Sequence of chain 1.A:
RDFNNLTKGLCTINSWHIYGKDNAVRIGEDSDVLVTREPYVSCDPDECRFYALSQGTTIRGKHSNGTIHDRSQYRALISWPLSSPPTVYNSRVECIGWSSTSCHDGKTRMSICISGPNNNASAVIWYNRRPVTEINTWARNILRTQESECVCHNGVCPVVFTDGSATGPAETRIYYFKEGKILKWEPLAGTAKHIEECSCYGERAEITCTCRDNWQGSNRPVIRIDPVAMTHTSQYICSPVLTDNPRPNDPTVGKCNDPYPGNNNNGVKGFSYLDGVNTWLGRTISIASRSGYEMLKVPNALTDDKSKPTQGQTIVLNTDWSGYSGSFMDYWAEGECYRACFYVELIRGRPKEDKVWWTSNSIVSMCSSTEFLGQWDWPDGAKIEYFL

Binding-site contacts:
Ligand atom O4 contacts residue ARG247 of chain 1.A at 3.3 Å (salt-bridge).
Ligand atom O6 contacts residue ILE285 of chain 1.A at 2.9 Å (h-bond).
Ligand atom O6 contacts residue LYS308 of chain 1.A at 3.2 Å (salt-bridge).
Ligand atom O3 contacts residue ASN249 of chain 1.A at 2.6 Å (h-bond).
Ligand atom O4 contacts residue ASP250 of chain 1.A at 3.5 Å (salt-bridge).
Ligand atom N2 contacts residue ASN120 of chain 3.A at 2.8 Å (h-bond).
Ligand atom O3 contacts residue ARG283 of chain 1.A at 2.6 Å (salt-bridge).
Ligand atom C3 contacts residue GLU294 of chain 1.A at 3.5 Å.
Ligand atom C6 contacts residue MAN1 of chain 3.I at 3.0 Å.
Ligand atom O5 contacts residue GLN375 of chain 1.A at 3.5 Å (h-bond).
Ligand atom O6 contacts residue LEU373 of chain 1.A at 2.9 Å (h-bond).
Ligand atom C4 contacts residue GLU294 of chain 1.A at 3.6 Å.
Ligand atom O2 contacts residue LEU296 of chain 1.A at 3.4 Å.
Ligand atom O4 contacts residue GLU294 of chain 1.A at 2.8 Å (salt-bridge).
Ligand atom O3 contacts residue GLN311 of chain 1.A at 3.4 Å.
Ligand atom O6 contacts residue THR310 of chain 1.A at 3.4 Å (h-bond).
Ligand atom C1 contacts residue ASN120 of chain 3.A at 1.5 Å.
Ligand atom O3 contacts residue GLY312 of chain 1.A at 3.0 Å (h-bond).
Ligand atom C6 contacts residue ASP250 of chain 1.A at 3.3 Å.
Ligand atom O4 contacts residue ARG283 of chain 1.A at 3.7 Å.
Ligand atom C7 contacts residue ASN120 of chain 3.A at 3.5 Å.
Ligand atom C8 contacts residue PHE372 of chain 1.A at 3.5 Å (hydrophobic).
Ligand atom O2 contacts residue ASP106 of chain 1.B at 3.2 Å (salt-bridge).
Ligand atom O5 contacts residue ASN120 of chain 3.A at 2.5 Å (h-bond).
Ligand atom O2 contacts residue ASN249 of chain 1.A at 3.1 Å (h-bond).
Ligand atom C8 contacts residue ARG140 of chain 3.A at 3.5 Å.
Ligand atom O3 contacts residue ASP250 of chain 1.A at 3.0 Å (salt-bridge).
Ligand atom O5 contacts residue GLY374 of chain 1.A at 3.1 Å.
Ligand atom C6 contacts residue GLN375 of chain 1.A at 3.5 Å.
Ligand atom O5 contacts residue ASP250 of chain 1.A at 3.3 Å (salt-bridge).
Ligand atom C8 contacts residue GLN311 of chain 1.A at 3.5 Å.
Ligand atom O2 contacts residue GLY312 of chain 1.A at 3.0 Å.
Ligand atom O3 contacts residue GLU294 of chain 1.A at 2.7 Å (salt-bridge).
Ligand atom C6 contacts residue ILE285 of chain 1.A at 3.4 Å (hydrophobic).
Ligand atom O5 contacts residue GLY312 of chain 1.A at 3.6 Å.
Ligand atom C3 contacts residue ASN249 of chain 1.A at 3.6 Å.
Ligand atom C2 contacts residue ASN120 of chain 3.A at 2.5 Å.
Ligand atom C3 contacts residue GLY312 of chain 1.A at 3.3 Å.
Ligand atom O6 contacts residue MAN1 of chain 3.I at 2.4 Å (h-bond).
Ligand atom O6 contacts residue ASP250 of chain 1.A at 2.3 Å (salt-bridge).

Sequence of chain 1.B:
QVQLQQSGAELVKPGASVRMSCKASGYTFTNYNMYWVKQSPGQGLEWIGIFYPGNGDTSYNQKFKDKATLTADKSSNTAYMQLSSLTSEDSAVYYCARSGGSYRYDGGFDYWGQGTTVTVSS

Sequence of chain 3.A:
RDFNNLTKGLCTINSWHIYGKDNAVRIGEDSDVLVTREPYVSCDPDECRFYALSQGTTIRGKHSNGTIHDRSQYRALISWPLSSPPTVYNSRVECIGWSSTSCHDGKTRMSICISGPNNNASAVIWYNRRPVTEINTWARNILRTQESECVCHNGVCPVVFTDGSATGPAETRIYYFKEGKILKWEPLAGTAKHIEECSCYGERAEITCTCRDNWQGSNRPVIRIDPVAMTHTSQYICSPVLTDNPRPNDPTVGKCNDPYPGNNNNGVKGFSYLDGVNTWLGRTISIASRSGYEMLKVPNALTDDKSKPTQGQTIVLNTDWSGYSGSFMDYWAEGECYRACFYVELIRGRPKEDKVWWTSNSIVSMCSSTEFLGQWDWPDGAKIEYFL

The protein below binds the small molecule below.
Small molecule (SMILES): CC(=O)N[C@H]1[C@H](O[C@H]2[C@H](O)[C@@H](NC(C)=O)CO[C@@H]2CO)O[C@H](CO)[C@@H](O[C@@H]2O[C@H](CO)[C@@H](O)[C@H](O[C@H]3O[C@H](CO)[C@@H](O)[C@H](O)[C@@H]3O[C@H]3O[C@H](CO)[C@@H](O)[C@H](O)[C@@H]3O[C@H]3O[C@H](CO)[C@@H](O)[C@H](O)[C@@H]3O)[C@@H]2O)[C@@H]1O

Sequence of chain 1.C:
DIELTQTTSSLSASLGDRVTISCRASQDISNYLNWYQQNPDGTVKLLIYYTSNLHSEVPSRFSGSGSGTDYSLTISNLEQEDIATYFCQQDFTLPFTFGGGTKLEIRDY